The protein below binds the small molecule below.
Small molecule (SMILES): C[C@@H]1C[C@H]2[C@@H]3CCC4=CC(=O)C=C[C@]4(C)[C@@]3(F)[C@@H](O)C[C@]2(C)[C@@]1(O)C(=O)CO

Binding-site contacts:
Ligand atom C21 contacts residue ASN36 of chain 1.A at 3.7 Å.
Ligand atom C18 contacts residue MET73 of chain 1.A at 3.9 Å (hydrophobic).
Ligand atom F1 contacts residue PHE95 of chain 1.A at 3.5 Å.
Ligand atom C22 contacts residue MET118 of chain 1.A at 3.8 Å (hydrophobic).
Ligand atom C15 contacts residue LEU204 of chain 1.A at 3.5 Å (hydrophobic).
Ligand atom O1 contacts residue ARG83 of chain 1.A at 3.3 Å (salt-bridge).
Ligand atom C11 contacts residue LEU35 of chain 1.A at 3.5 Å (hydrophobic).
Ligand atom C7 contacts residue MET118 of chain 1.A at 3.9 Å (hydrophobic).
Ligand atom O5 contacts residue PHE221 of chain 1.A at 3.3 Å.
Ligand atom C22 contacts residue LEU204 of chain 1.A at 3.4 Å (hydrophobic).
Ligand atom C2 contacts residue LEU35 of chain 1.A at 3.9 Å (hydrophobic).
Ligand atom O4 contacts residue THR211 of chain 1.A at 3.3 Å (h-bond).
Ligand atom C11 contacts residue ASN36 of chain 1.A at 3.2 Å.
Ligand atom C3 contacts residue GLN42 of chain 1.A at 3.3 Å.
Ligand atom C12 contacts residue ASN36 of chain 1.A at 2.8 Å.
Ligand atom O5 contacts residue ASN36 of chain 1.A at 2.5 Å (h-bond).
Ligand atom C12 contacts residue LEU35 of chain 1.A at 3.8 Å (hydrophobic).
Ligand atom O3 contacts residue GLN114 of chain 1.A at 3.5 Å (h-bond).
Ligand atom C21 contacts residue THR211 of chain 1.A at 3.7 Å.
Ligand atom O1 contacts residue GLN42 of chain 1.A at 3.2 Å (h-bond).
Ligand atom O2 contacts residue ASN36 of chain 1.A at 2.7 Å (h-bond).
Ligand atom F1 contacts residue LEU35 of chain 1.A at 3.9 Å.
Ligand atom C13 contacts residue ASN36 of chain 1.A at 3.6 Å.
Ligand atom O1 contacts residue PHE95 of chain 1.A at 3.7 Å.
Ligand atom C18 contacts residue CYS208 of chain 1.A at 3.9 Å (hydrophobic).
Ligand atom C14 contacts residue MET118 of chain 1.A at 3.9 Å (hydrophobic).
Ligand atom C15 contacts residue MET118 of chain 1.A at 3.7 Å (hydrophobic).
Ligand atom C22 contacts residue GLN114 of chain 1.A at 2.8 Å.
Ligand atom C18 contacts residue ASN36 of chain 1.A at 3.4 Å.
Ligand atom C21 contacts residue MET32 of chain 1.A at 3.8 Å (hydrophobic).
Ligand atom O5 contacts residue VAL219 of chain 1.A at 3.9 Å.
Ligand atom C22 contacts residue PHE207 of chain 1.A at 3.9 Å (hydrophobic).
Ligand atom O4 contacts residue PHE207 of chain 1.A at 3.6 Å (h-bond).
Ligand atom O2 contacts residue LEU35 of chain 1.A at 3.3 Å (h-bond).
Ligand atom C2 contacts residue GLN42 of chain 1.A at 3.2 Å.
Ligand atom O4 contacts residue CYS208 of chain 1.A at 2.9 Å.
Ligand atom C20 contacts residue THR211 of chain 1.A at 3.9 Å.
Ligand atom O5 contacts residue THR211 of chain 1.A at 3.1 Å (h-bond).
Ligand atom C1 contacts residue LEU35 of chain 1.A at 3.3 Å (hydrophobic).
Ligand atom C1 contacts residue GLY39 of chain 1.A at 3.7 Å.

Sequence of chain 1.A:
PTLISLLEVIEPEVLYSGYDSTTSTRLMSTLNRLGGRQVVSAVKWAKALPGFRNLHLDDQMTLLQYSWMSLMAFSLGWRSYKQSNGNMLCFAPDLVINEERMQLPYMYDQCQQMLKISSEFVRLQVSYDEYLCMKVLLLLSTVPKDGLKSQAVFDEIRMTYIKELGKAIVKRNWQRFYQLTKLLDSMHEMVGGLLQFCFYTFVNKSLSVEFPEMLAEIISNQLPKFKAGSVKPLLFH